Binding-site contacts:
Ligand atom O contacts residue THR235 of chain 6.W at 3.0 Å (h-bond).
Ligand atom CD contacts residue TYR273 of chain 6.W at 3.3 Å (hydrophobic).
Ligand atom C contacts residue ASN227 of chain 6.W at 3.5 Å.
Ligand atom CG2 contacts residue PHE278 of chain 6.W at 3.7 Å (hydrophobic).
Ligand atom N contacts residue THR235 of chain 6.W at 3.5 Å (h-bond).
Ligand atom CD contacts residue HIS277 of chain 6.W at 3.9 Å.
Ligand atom O contacts residue HIS277 of chain 6.W at 3.4 Å.
Ligand atom CG2 contacts residue ASN281 of chain 6.W at 3.6 Å.
Ligand atom CG1 contacts residue TYR94 of chain 6.W at 3.8 Å (hydrophobic).
Ligand atom O contacts residue ASN227 of chain 6.W at 3.6 Å.
Ligand atom CG2 contacts residue HIS277 of chain 6.W at 3.3 Å.
Ligand atom CA contacts residue THR235 of chain 6.W at 3.6 Å.
Ligand atom O contacts residue THR235 of chain 6.W at 3.1 Å (h-bond).
Ligand atom CB contacts residue HIS277 of chain 6.W at 3.7 Å.
Ligand atom O contacts residue TYR94 of chain 6.W at 2.9 Å.
Ligand atom CG1 contacts residue VAL280 of chain 6.W at 4.0 Å (hydrophobic).
Ligand atom N contacts residue THR235 of chain 6.W at 3.9 Å.
Ligand atom CG contacts residue HIS277 of chain 6.W at 3.8 Å.
Ligand atom N contacts residue ASN227 of chain 6.W at 3.0 Å (h-bond).
Ligand atom O contacts residue LEU286 of chain 6.W at 3.2 Å.
Ligand atom CB contacts residue ASP233 of chain 6.W at 3.0 Å.
Ligand atom CB contacts residue TYR238 of chain 6.W at 3.6 Å (hydrophobic).
Ligand atom CG2 contacts residue LEU286 of chain 6.W at 3.7 Å (hydrophobic).
Ligand atom C contacts residue TYR94 of chain 6.W at 4.0 Å (hydrophobic).
Ligand atom C contacts residue ASN281 of chain 6.W at 3.8 Å.
Ligand atom CG contacts residue TYR273 of chain 6.W at 3.6 Å (hydrophobic).
Ligand atom CG2 contacts residue GLU236 of chain 6.W at 3.3 Å.
Ligand atom C contacts residue THR235 of chain 6.W at 3.6 Å.
Ligand atom CB contacts residue LEU286 of chain 6.W at 3.9 Å (hydrophobic).
Ligand atom CG contacts residue LYS234 of chain 6.W at 3.3 Å.
Ligand atom C contacts residue LEU286 of chain 6.W at 3.8 Å (hydrophobic).
Ligand atom CD1 contacts residue TYR94 of chain 6.W at 3.5 Å (hydrophobic).
Ligand atom O contacts residue LYS234 of chain 6.W at 3.6 Å.
Ligand atom C contacts residue THR235 of chain 6.W at 3.6 Å.
Ligand atom O contacts residue ASN281 of chain 6.W at 2.6 Å (h-bond).
Ligand atom N contacts residue TYR273 of chain 6.W at 3.9 Å.
Ligand atom C contacts residue THR235 of chain 6.W at 3.6 Å.
Ligand atom CD1 contacts residue TYR91 of chain 6.W at 3.9 Å (hydrophobic).
Ligand atom CA contacts residue ASN227 of chain 6.W at 3.7 Å.
Ligand atom CG contacts residue ASP233 of chain 6.W at 3.0 Å.

A protein and the small-molecule ligand that binds it are described below.
Small molecule (SMILES): CC[C@H](C)[C@H](NC(=O)[C@H](CO)NC(=O)[C@H](CCCN=C(N)N)NC(=O)[C@@H](NC(=O)[C@@H]1CCCN1C(=O)[C@@H]1CCCN1C(=O)[C@H](C)N)C(C)C)C(=O)N[C@H](C=O)Cc1ccc(O)cc1

Sequence of chain 6.W:
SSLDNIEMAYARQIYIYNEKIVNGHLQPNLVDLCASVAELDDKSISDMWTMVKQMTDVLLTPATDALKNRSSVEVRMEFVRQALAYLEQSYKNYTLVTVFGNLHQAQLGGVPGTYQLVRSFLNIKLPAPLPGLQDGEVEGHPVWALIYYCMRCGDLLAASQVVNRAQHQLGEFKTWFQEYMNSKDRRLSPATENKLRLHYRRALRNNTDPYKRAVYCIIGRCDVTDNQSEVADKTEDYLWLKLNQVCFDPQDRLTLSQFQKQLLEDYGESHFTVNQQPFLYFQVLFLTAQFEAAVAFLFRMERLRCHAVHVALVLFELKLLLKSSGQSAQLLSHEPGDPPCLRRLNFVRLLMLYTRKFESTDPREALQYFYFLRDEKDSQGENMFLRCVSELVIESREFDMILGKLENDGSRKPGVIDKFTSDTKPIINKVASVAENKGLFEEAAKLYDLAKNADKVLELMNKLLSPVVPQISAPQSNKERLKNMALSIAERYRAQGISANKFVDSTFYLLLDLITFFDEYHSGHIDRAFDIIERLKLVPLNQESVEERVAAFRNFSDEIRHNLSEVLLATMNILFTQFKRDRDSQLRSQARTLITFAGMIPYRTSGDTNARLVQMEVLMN